Binding-site contacts:
Ligand atom CBX contacts residue GLY81 of chain 1.G at 3.6 Å.
Ligand atom OCH contacts residue LYS136 of chain 1.G at 3.0 Å (salt-bridge).
Ligand atom CBY contacts residue COA1 of chain 1.EA at 4.1 Å.
Ligand atom CBZ contacts residue LYS136 of chain 1.G at 4.2 Å.
Ligand atom CCF contacts residue LEU73 of chain 1.G at 4.2 Å (hydrophobic).
Ligand atom CBX contacts residue COA1 of chain 1.EA at 2.7 Å.
Ligand atom CBW contacts residue SER83 of chain 1.G at 4.4 Å.
Ligand atom CBY contacts residue GLY81 of chain 1.G at 4.1 Å.
Ligand atom CCC contacts residue PRO80 of chain 1.G at 3.7 Å (hydrophobic).
Ligand atom OCH contacts residue GLY81 of chain 1.G at 3.2 Å (h-bond).
Ligand atom CCG contacts residue LEU73 of chain 1.G at 3.7 Å (hydrophobic).
Ligand atom CCB contacts residue ALA51 of chain 1.H at 3.7 Å (hydrophobic).
Ligand atom CBX contacts residue VAL82 of chain 1.G at 4.1 Å (hydrophobic).
Ligand atom CCC contacts residue THR69 of chain 1.G at 4.2 Å.
Ligand atom CCA contacts residue GLY81 of chain 1.G at 4.4 Å.
Ligand atom CBY contacts residue ILE52 of chain 1.H at 4.0 Å (hydrophobic).
Ligand atom CCD contacts residue P6G1 of chain 1.FA at 3.5 Å.
Ligand atom OCH contacts residue COA1 of chain 1.EA at 2.8 Å (h-bond).
Ligand atom CCA contacts residue ILE52 of chain 1.H at 3.9 Å (hydrophobic).
Ligand atom CCE contacts residue LEU73 of chain 1.G at 4.1 Å (hydrophobic).
Ligand atom CBW contacts residue ILE52 of chain 1.H at 4.0 Å (hydrophobic).
Ligand atom CCE contacts residue PRO80 of chain 1.G at 4.5 Å (hydrophobic).
Ligand atom CBW contacts residue ASN50 of chain 1.H at 3.5 Å.
Ligand atom CCD contacts residue ALA51 of chain 1.H at 4.4 Å (hydrophobic).
Ligand atom CBW contacts residue COA1 of chain 1.EA at 1.8 Å.
Ligand atom OCH contacts residue VAL82 of chain 1.G at 3.8 Å.
Ligand atom CBZ contacts residue PRO80 of chain 1.G at 4.5 Å (hydrophobic).
Ligand atom CCC contacts residue P6G1 of chain 1.FA at 4.0 Å.
Ligand atom CBW contacts residue VAL82 of chain 1.G at 3.8 Å (hydrophobic).
Ligand atom CBX contacts residue LYS136 of chain 1.G at 4.1 Å.
Ligand atom CCE contacts residue P6G1 of chain 1.FA at 4.3 Å.
Ligand atom CCB contacts residue ILE52 of chain 1.H at 4.5 Å (hydrophobic).
Ligand atom CBW contacts residue GLY81 of chain 1.G at 4.4 Å.
Ligand atom CCF contacts residue P6G1 of chain 1.FA at 3.8 Å.
Ligand atom CBY contacts residue ASN50 of chain 1.H at 3.9 Å.
Ligand atom OCH contacts residue SER83 of chain 1.G at 4.1 Å.
Ligand atom CBZ contacts residue GLY81 of chain 1.G at 3.7 Å.
Ligand atom CCG contacts residue VAL11 of chain 1.G at 4.0 Å (hydrophobic).
Ligand atom CCA contacts residue PRO80 of chain 1.G at 4.3 Å (hydrophobic).
Ligand atom CBX contacts residue ASN50 of chain 1.H at 4.0 Å.

Sequence of chain 1.G:
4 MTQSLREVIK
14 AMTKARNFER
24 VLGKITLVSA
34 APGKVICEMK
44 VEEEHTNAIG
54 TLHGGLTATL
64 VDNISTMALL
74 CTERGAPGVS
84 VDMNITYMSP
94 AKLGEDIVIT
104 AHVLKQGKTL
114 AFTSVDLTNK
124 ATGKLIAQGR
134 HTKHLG

Sequence of chain 1.H:
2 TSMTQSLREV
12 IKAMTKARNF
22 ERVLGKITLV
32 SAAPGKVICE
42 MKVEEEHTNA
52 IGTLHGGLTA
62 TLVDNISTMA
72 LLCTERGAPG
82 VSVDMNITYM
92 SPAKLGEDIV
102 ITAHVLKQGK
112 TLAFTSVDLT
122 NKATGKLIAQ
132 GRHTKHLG

A small-molecule ligand and the protein it binds are described below.
Small molecule (SMILES): CCCCCCCCCC(C)=O